Binding-site contacts:
Ligand atom O3P contacts residue GLY274 of chain 1.A at 3.8 Å.
Ligand atom C2 contacts residue GLY209 of chain 1.A at 3.3 Å.
Ligand atom O2P contacts residue GLY253 of chain 1.A at 3.3 Å (h-bond).
Ligand atom C2 contacts residue GLY208 of chain 1.A at 3.6 Å.
Ligand atom O3P contacts residue ARG275 of chain 1.A at 3.1 Å (salt-bridge).
Ligand atom C6 contacts residue GLU301 of chain 1.A at 3.7 Å.
Ligand atom O3P contacts residue TYR298 of chain 1.A at 3.3 Å (h-bond).
Ligand atom C4 contacts residue ILE213 of chain 1.A at 3.6 Å (hydrophobic).
Ligand atom C2' contacts residue GLY208 of chain 1.A at 3.7 Å.
Ligand atom C2 contacts residue ILE211 of chain 1.A at 3.0 Å (hydrophobic).
Ligand atom O3' contacts residue ALA58 of chain 1.A at 3.3 Å.
Ligand atom O1P contacts residue GLY274 of chain 1.A at 2.9 Å (h-bond).
Ligand atom N1 contacts residue GLY302 of chain 1.A at 3.5 Å (h-bond).
Ligand atom N1 contacts residue ILE211 of chain 1.A at 2.6 Å (h-bond).
Ligand atom O2' contacts residue ASP251 of chain 1.A at 2.5 Å (salt-bridge).
Ligand atom C6 contacts residue ILE211 of chain 1.A at 3.8 Å (hydrophobic).
Ligand atom C5 contacts residue ILE213 of chain 1.A at 3.8 Å (hydrophobic).
Ligand atom O2P contacts residue ARG275 of chain 1.A at 3.1 Å (salt-bridge).
Ligand atom O6 contacts residue GLU301 of chain 1.A at 3.3 Å (salt-bridge).
Ligand atom O5' contacts residue GLY274 of chain 1.A at 3.8 Å.
Ligand atom C6 contacts residue GLY302 of chain 1.A at 3.5 Å.
Ligand atom N3 contacts residue GLY208 of chain 1.A at 3.0 Å (h-bond).
Ligand atom C4' contacts residue ASP251 of chain 1.A at 3.6 Å.
Ligand atom O5' contacts residue GLY252 of chain 1.A at 3.1 Å.
Ligand atom O6 contacts residue GLY302 of chain 1.A at 2.9 Å (h-bond).
Ligand atom O2' contacts residue ASN184 of chain 1.A at 3.6 Å.
Ligand atom C8 contacts residue MET60 of chain 1.A at 3.5 Å (hydrophobic).
Ligand atom P contacts residue GLY274 of chain 1.A at 3.7 Å.
Ligand atom O2' contacts residue GLY208 of chain 1.A at 3.3 Å (h-bond).
Ligand atom O3' contacts residue ASP251 of chain 1.A at 2.9 Å (salt-bridge).
Ligand atom N1 contacts residue GLY209 of chain 1.A at 3.7 Å.
Ligand atom N7 contacts residue GLY300 of chain 1.A at 3.8 Å.
Ligand atom O1P contacts residue ARG275 of chain 1.A at 3.6 Å.
Ligand atom C3' contacts residue ASP251 of chain 1.A at 3.7 Å.
Ligand atom O6 contacts residue GLY300 of chain 1.A at 3.3 Å.
Ligand atom N9 contacts residue ILE213 of chain 1.A at 3.7 Å.
Ligand atom C2' contacts residue ASP251 of chain 1.A at 3.8 Å.
Ligand atom O1P contacts residue LEU273 of chain 1.A at 3.7 Å.
Ligand atom N7 contacts residue MET60 of chain 1.A at 3.5 Å.
Ligand atom O2P contacts residue GLY252 of chain 1.A at 3.7 Å.

Sequence of chain 1.A:
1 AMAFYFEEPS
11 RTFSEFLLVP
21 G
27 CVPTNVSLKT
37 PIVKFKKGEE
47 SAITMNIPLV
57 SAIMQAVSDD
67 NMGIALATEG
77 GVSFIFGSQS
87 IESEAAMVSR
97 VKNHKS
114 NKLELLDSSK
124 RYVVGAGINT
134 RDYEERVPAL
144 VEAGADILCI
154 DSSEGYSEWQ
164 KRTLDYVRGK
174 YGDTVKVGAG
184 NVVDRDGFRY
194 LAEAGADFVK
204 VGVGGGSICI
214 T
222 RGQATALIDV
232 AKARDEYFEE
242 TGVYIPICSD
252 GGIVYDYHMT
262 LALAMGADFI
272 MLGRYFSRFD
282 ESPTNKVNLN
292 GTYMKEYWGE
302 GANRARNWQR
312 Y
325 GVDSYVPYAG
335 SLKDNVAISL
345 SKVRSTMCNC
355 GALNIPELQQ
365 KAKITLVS

A small-molecule ligand and the protein it binds are described below.
Small molecule (SMILES): O=c1[nH]cnc2c1ncn2[C@@H]1O[C@H](COP(=O)(O)O)[C@@H](O)[C@H]1O